A small-molecule ligand and the protein it binds are described below.
Small molecule (SMILES): CC(=O)N[C@H]1[C@H]([C@H](O)[C@H](O)CO)O[C@@](O)(C(=O)O)C[C@@H]1O

Sequence of chain 10.A:
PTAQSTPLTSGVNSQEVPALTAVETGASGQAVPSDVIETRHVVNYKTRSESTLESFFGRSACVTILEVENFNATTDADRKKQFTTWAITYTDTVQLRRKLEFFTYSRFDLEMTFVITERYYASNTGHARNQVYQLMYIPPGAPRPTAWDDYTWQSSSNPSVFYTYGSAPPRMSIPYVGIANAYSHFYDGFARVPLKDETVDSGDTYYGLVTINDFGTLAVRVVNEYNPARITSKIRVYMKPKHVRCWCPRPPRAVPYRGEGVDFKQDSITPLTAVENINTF

Sequence of chain 6.A:
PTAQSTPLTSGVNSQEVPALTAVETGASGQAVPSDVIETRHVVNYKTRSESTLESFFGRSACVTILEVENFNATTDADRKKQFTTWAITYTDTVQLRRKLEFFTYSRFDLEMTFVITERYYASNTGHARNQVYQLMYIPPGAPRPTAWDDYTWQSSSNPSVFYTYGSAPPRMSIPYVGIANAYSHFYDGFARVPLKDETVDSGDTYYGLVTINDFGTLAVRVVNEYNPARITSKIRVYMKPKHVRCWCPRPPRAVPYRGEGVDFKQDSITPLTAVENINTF

Binding-site contacts:
Ligand atom O1B contacts residue PRO252 of chain 10.A at 3.3 Å.
Ligand atom C1 contacts residue PRO252 of chain 10.A at 4.0 Å (hydrophobic).
Ligand atom O1B contacts residue SER147 of chain 6.A at 2.7 Å (h-bond).
Ligand atom C11 contacts residue ARG143 of chain 6.A at 4.0 Å.
Ligand atom C3 contacts residue PRO252 of chain 10.A at 3.8 Å (hydrophobic).
Ligand atom C11 contacts residue TYR250 of chain 10.A at 3.7 Å (hydrophobic).
Ligand atom C11 contacts residue TYR145 of chain 6.A at 3.7 Å (hydrophobic).
Ligand atom O4 contacts residue TYR250 of chain 10.A at 3.4 Å.
Ligand atom O4 contacts residue ASN251 of chain 10.A at 4.1 Å.
Ligand atom O1B contacts residue ALA146 of chain 6.A at 4.3 Å.
Ligand atom C6 contacts residue TYR145 of chain 6.A at 3.4 Å (hydrophobic).
Ligand atom C7 contacts residue TYR145 of chain 6.A at 3.9 Å (hydrophobic).
Ligand atom C1 contacts residue ALA146 of chain 6.A at 4.0 Å (hydrophobic).
Ligand atom C4 contacts residue TYR145 of chain 6.A at 3.6 Å (hydrophobic).
Ligand atom O1A contacts residue ASN148 of chain 6.A at 4.3 Å.
Ligand atom N5 contacts residue TYR145 of chain 6.A at 2.6 Å (h-bond).
Ligand atom O4 contacts residue TYR145 of chain 6.A at 4.2 Å.
Ligand atom O1A contacts residue SER147 of chain 6.A at 3.1 Å (h-bond).
Ligand atom O4 contacts residue PRO252 of chain 10.A at 3.6 Å.
Ligand atom C5 contacts residue TYR145 of chain 6.A at 3.3 Å (hydrophobic).
Ligand atom C4 contacts residue PRO252 of chain 10.A at 3.7 Å (hydrophobic).
Ligand atom C9 contacts residue TYR145 of chain 6.A at 4.4 Å (hydrophobic).
Ligand atom C6 contacts residue ALA146 of chain 6.A at 4.2 Å (hydrophobic).
Ligand atom C10 contacts residue TYR250 of chain 10.A at 3.5 Å (hydrophobic).
Ligand atom O10 contacts residue TYR250 of chain 10.A at 2.8 Å (h-bond).
Ligand atom O1A contacts residue ALA146 of chain 6.A at 3.2 Å.
Ligand atom C1 contacts residue SER147 of chain 6.A at 3.6 Å.
Ligand atom O8 contacts residue ALA146 of chain 6.A at 3.3 Å.
Ligand atom C8 contacts residue ALA146 of chain 6.A at 4.5 Å (hydrophobic).
Ligand atom N5 contacts residue TYR250 of chain 10.A at 4.4 Å.
Ligand atom C10 contacts residue TYR145 of chain 6.A at 3.6 Å (hydrophobic).